Binding-site contacts:
Ligand atom C8 contacts residue ASN709 of chain 1.A at 4.5 Å.
Ligand atom O7 contacts residue ILE1130 of chain 1.A at 4.2 Å.
Ligand atom C1 contacts residue ASN709 of chain 1.A at 1.4 Å.
Ligand atom O7 contacts residue ASP796 of chain 1.B at 4.3 Å.
Ligand atom O5 contacts residue ASN709 of chain 1.A at 2.4 Å (h-bond).
Ligand atom N2 contacts residue ASN709 of chain 1.A at 2.9 Å (h-bond).
Ligand atom C2 contacts residue ASN709 of chain 1.A at 2.4 Å.
Ligand atom C8 contacts residue GLY1131 of chain 1.A at 3.9 Å.
Ligand atom C8 contacts residue ILE1130 of chain 1.A at 4.0 Å (hydrophobic).
Ligand atom C5 contacts residue ASN709 of chain 1.A at 3.8 Å.
Ligand atom C7 contacts residue ILE1130 of chain 1.A at 4.3 Å (hydrophobic).
Ligand atom O7 contacts residue ASN709 of chain 1.A at 3.3 Å (h-bond).
Ligand atom C7 contacts residue ASN709 of chain 1.A at 3.3 Å.
Ligand atom C4 contacts residue ASN709 of chain 1.A at 4.3 Å.
Ligand atom C3 contacts residue ASN709 of chain 1.A at 3.8 Å.

Sequence of chain 1.A:
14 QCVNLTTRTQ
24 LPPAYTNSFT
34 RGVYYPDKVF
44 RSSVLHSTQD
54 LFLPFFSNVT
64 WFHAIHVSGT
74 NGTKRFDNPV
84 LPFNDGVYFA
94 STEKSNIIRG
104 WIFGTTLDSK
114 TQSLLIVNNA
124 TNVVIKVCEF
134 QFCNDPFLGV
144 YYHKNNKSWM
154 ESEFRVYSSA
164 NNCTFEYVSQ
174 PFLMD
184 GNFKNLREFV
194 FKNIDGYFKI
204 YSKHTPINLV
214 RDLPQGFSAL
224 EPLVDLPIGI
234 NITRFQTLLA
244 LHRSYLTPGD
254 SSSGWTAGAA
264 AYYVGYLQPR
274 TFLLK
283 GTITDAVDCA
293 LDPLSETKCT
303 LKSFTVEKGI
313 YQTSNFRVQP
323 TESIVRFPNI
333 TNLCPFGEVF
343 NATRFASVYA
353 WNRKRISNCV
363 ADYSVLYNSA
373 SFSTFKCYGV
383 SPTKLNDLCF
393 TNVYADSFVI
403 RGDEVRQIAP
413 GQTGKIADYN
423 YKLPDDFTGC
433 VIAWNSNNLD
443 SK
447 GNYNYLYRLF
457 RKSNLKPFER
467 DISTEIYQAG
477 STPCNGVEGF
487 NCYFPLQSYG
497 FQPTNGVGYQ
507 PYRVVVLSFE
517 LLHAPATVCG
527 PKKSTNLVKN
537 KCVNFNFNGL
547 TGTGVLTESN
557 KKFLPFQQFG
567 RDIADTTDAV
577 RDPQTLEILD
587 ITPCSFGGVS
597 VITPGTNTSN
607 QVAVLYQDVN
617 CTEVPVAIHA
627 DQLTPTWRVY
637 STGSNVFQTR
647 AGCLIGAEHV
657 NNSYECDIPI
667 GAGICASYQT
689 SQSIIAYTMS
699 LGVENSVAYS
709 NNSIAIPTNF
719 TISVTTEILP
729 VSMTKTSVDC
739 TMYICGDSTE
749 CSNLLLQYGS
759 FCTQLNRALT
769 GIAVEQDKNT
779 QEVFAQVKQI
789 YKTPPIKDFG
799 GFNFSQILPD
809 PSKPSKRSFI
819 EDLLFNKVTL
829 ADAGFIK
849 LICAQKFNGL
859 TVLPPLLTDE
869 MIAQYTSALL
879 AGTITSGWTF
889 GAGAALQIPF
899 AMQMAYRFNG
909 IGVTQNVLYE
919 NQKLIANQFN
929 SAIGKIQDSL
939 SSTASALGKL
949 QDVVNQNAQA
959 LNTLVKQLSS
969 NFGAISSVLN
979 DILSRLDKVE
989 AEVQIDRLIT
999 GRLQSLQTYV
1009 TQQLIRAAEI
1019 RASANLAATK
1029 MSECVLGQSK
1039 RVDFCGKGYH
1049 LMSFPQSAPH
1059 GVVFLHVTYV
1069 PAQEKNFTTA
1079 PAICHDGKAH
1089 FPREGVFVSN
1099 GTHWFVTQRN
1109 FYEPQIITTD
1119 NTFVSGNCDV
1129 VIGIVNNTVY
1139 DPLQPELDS

Sequence of chain 1.B:
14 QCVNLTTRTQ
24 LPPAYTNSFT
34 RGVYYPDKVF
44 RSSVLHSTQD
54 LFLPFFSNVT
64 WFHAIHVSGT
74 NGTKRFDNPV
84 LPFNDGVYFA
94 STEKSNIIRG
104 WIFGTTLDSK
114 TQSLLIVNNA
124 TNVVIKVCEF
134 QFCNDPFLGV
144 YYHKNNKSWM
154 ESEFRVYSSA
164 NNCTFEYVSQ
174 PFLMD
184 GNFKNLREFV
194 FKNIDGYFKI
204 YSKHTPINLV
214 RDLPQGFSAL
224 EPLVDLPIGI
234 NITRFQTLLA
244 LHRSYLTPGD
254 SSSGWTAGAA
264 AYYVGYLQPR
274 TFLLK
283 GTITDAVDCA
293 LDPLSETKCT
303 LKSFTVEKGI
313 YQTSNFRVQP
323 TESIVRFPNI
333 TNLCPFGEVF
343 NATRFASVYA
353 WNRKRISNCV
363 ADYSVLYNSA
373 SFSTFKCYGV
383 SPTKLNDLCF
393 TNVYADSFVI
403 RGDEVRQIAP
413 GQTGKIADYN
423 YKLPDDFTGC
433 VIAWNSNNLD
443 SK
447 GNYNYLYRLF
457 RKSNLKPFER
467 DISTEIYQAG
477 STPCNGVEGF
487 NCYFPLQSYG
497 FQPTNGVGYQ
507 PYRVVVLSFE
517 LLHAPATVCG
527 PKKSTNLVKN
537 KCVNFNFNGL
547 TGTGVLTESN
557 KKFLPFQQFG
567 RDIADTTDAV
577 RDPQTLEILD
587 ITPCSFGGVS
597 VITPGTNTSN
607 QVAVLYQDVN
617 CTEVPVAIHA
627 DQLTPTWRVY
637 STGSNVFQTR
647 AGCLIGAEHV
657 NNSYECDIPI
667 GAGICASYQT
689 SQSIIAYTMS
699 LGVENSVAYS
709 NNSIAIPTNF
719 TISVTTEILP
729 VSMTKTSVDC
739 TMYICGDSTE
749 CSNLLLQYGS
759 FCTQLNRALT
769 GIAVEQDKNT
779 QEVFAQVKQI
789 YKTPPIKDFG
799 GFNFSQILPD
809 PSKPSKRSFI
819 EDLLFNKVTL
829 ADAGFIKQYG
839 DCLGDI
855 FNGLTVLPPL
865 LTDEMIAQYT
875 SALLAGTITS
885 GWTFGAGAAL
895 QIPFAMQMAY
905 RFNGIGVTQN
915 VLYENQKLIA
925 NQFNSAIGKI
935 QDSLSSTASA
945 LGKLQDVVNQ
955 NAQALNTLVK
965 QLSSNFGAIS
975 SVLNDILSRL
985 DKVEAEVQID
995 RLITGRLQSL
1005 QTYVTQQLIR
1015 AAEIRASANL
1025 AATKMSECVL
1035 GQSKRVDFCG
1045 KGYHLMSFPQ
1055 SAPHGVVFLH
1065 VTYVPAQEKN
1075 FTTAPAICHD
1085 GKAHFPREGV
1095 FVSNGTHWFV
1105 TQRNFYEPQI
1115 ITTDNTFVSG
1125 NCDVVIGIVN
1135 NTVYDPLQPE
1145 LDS

This small molecule binds to this protein.
Small molecule (SMILES): CC(=O)N[C@@H]1[C@@H](O)[C@H](O)[C@@H](CO)O[C@H]1O